Binding-site contacts:
Ligand atom C3 contacts residue TRP356 of chain 2.A at 3.9 Å (hydrophobic).
Ligand atom O7 contacts residue ASN65 of chain 2.A at 3.8 Å.
Ligand atom C3 contacts residue ASN65 of chain 2.A at 3.9 Å.
Ligand atom C6 contacts residue ASN65 of chain 2.A at 4.1 Å.
Ligand atom O7 contacts residue TRP356 of chain 2.A at 2.9 Å.
Ligand atom O4 contacts residue TRP356 of chain 2.A at 3.5 Å.
Ligand atom O3 contacts residue TRP356 of chain 2.A at 4.4 Å.
Ligand atom C4 contacts residue ASN382 of chain 2.B at 4.4 Å.
Ligand atom C1 contacts residue TRP356 of chain 2.A at 3.5 Å (hydrophobic).
Ligand atom O2 contacts residue ASN65 of chain 2.A at 3.0 Å (h-bond).
Ligand atom C1 contacts residue ASN65 of chain 2.A at 1.5 Å.
Ligand atom C2 contacts residue ASN65 of chain 2.A at 2.6 Å.
Ligand atom C7 contacts residue ASN65 of chain 2.A at 3.9 Å.
Ligand atom C2 contacts residue TRP356 of chain 2.A at 4.3 Å (hydrophobic).
Ligand atom C4 contacts residue TRP356 of chain 2.A at 3.9 Å (hydrophobic).
Ligand atom O6 contacts residue ASN65 of chain 2.A at 3.7 Å.
Ligand atom O5 contacts residue ASN65 of chain 2.A at 2.3 Å (h-bond).
Ligand atom O3 contacts residue PHE385 of chain 2.B at 2.9 Å.
Ligand atom N2 contacts residue ASN65 of chain 2.A at 3.4 Å (h-bond).
Ligand atom C2 contacts residue ASN65 of chain 2.A at 3.9 Å.
Ligand atom C5 contacts residue TRP356 of chain 2.A at 3.4 Å (hydrophobic).
Ligand atom O2 contacts residue PHE385 of chain 2.B at 4.5 Å.
Ligand atom O3 contacts residue ASN382 of chain 2.B at 3.4 Å (h-bond).
Ligand atom C4 contacts residue ASN65 of chain 2.A at 4.3 Å.
Ligand atom C2 contacts residue PHE385 of chain 2.B at 4.3 Å (hydrophobic).
Ligand atom C3 contacts residue PHE385 of chain 2.B at 4.1 Å (hydrophobic).
Ligand atom O4 contacts residue ASN382 of chain 2.B at 3.9 Å.
Ligand atom C7 contacts residue TRP356 of chain 2.A at 4.1 Å (hydrophobic).
Ligand atom C5 contacts residue ASN65 of chain 2.A at 3.7 Å.
Ligand atom C1 contacts residue ASN65 of chain 2.A at 4.4 Å.
Ligand atom C3 contacts residue ASN382 of chain 2.B at 4.5 Å.
Ligand atom O4 contacts residue PHE385 of chain 2.B at 4.0 Å.
Ligand atom O5 contacts residue TRP356 of chain 2.A at 3.3 Å.

Sequence of chain 2.A:
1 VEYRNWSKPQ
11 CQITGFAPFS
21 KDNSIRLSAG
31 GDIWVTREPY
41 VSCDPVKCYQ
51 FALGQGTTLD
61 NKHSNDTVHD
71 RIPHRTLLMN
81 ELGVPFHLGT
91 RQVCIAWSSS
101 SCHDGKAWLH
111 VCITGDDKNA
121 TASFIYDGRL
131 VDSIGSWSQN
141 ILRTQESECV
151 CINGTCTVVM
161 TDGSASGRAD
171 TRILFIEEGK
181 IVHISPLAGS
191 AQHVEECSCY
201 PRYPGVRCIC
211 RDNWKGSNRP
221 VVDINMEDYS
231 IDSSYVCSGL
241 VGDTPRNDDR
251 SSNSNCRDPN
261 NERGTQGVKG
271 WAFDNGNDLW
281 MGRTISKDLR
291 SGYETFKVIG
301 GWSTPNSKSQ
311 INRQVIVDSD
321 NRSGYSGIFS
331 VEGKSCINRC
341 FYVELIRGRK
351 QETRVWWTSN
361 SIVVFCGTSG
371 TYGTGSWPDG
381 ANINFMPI

Sequence of chain 2.B:
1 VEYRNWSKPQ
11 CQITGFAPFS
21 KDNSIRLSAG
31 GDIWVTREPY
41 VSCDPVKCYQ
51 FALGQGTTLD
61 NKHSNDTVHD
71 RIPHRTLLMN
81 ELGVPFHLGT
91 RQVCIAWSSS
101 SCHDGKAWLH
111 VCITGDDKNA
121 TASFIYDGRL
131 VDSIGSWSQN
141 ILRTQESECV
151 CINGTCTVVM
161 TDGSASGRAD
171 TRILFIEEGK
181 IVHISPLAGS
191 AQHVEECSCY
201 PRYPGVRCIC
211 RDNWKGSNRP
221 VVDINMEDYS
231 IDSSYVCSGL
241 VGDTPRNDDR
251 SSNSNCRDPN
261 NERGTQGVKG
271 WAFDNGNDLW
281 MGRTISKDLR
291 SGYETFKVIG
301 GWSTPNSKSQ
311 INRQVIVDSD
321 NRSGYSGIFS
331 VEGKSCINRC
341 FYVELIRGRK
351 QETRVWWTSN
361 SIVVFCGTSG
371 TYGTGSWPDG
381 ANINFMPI

The small molecule below binds the protein below.
Small molecule (SMILES): CC(=O)N[C@H]1[C@H](O[C@H]2[C@H](O)[C@@H](NC(C)=O)CO[C@@H]2CO[C@H]2O[C@@H](C)[C@@H](O)[C@@H](O)[C@@H]2O)O[C@H](CO)[C@@H](O[C@@H]2O[C@H](CO)[C@@H](O)[C@H](O)[C@@H]2O)[C@@H]1O